Sequence of chain 1.B:
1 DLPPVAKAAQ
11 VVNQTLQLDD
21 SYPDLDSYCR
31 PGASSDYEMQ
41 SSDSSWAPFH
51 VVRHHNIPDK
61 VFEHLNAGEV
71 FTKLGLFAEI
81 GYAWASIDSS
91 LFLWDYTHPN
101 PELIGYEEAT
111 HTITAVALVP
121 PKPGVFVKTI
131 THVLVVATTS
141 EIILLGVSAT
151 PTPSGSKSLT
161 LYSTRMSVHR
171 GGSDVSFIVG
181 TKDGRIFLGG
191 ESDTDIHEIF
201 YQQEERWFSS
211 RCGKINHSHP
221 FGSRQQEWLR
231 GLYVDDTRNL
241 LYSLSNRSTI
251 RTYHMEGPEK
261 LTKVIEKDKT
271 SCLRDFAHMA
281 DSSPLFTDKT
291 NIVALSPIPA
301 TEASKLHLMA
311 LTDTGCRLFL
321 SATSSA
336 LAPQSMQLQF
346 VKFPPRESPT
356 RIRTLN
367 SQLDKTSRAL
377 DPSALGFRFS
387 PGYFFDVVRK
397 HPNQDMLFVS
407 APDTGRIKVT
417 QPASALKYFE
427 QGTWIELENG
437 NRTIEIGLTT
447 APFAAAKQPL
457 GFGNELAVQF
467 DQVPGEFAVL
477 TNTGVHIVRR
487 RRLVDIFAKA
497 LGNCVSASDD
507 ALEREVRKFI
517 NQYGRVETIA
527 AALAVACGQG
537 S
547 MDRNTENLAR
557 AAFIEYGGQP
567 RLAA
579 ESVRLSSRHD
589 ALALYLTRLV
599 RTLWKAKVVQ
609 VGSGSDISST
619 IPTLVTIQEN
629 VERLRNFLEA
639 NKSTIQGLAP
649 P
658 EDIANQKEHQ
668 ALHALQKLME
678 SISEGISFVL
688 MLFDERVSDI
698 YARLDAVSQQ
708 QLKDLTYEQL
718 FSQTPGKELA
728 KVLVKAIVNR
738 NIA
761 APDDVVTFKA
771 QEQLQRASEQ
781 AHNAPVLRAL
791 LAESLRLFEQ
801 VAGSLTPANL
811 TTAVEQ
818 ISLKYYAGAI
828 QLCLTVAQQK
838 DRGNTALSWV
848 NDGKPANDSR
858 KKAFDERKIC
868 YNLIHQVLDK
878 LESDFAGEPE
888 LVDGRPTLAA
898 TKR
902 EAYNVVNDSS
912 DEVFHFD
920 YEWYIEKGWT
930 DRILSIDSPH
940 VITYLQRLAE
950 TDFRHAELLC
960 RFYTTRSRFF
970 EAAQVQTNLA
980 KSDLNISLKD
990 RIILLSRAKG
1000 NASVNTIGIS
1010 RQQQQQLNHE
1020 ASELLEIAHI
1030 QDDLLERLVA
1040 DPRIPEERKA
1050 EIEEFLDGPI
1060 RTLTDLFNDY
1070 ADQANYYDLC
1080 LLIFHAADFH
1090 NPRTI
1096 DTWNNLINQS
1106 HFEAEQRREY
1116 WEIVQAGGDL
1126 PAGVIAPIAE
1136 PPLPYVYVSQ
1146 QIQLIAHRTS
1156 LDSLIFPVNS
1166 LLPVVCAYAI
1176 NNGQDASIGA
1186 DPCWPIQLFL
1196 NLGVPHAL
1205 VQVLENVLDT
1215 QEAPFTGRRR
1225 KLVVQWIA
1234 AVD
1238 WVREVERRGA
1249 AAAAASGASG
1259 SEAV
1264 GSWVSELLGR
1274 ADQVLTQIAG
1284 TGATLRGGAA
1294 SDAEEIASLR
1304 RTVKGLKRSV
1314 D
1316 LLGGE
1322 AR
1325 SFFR

Sequence of chain 1.K:
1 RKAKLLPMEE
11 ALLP

This protein binds this small molecule.
Small molecule (SMILES): CC[C@H](C)[C@H](NC(=O)[C@@H](NC(=O)[C@H](CC(C)C)NC(=O)[C@H](CCCCN)NC(=O)[C@H](CCCCN)NC(=O)[C@@H](N)CC1=NC=NC1)C(C)C)C(=O)N[C@@H](CC(N)=O)C(=O)N[C@@H](CCCCN)C(=O)N[C@@H](CC(=O)O)C(=O)N[C@@H](CCSC)C(=O)N[C@@H](CCCN=C(N)N)C(=O)N[C@H](C(=O)N[C@@H](CC(=O)O)C(=O)N[C@@H](CC(C)C)C(=O)N[C@@H](Cc1ccccc1)C(=O)N[C@@H](CO)C(=O)N1CCC[C@H]1C(=O)N1CCC[C@H]1C(=O)N[C@H](C=O)CC(N)=O)[C@@H](C)O

Sequence of chain 1.E:
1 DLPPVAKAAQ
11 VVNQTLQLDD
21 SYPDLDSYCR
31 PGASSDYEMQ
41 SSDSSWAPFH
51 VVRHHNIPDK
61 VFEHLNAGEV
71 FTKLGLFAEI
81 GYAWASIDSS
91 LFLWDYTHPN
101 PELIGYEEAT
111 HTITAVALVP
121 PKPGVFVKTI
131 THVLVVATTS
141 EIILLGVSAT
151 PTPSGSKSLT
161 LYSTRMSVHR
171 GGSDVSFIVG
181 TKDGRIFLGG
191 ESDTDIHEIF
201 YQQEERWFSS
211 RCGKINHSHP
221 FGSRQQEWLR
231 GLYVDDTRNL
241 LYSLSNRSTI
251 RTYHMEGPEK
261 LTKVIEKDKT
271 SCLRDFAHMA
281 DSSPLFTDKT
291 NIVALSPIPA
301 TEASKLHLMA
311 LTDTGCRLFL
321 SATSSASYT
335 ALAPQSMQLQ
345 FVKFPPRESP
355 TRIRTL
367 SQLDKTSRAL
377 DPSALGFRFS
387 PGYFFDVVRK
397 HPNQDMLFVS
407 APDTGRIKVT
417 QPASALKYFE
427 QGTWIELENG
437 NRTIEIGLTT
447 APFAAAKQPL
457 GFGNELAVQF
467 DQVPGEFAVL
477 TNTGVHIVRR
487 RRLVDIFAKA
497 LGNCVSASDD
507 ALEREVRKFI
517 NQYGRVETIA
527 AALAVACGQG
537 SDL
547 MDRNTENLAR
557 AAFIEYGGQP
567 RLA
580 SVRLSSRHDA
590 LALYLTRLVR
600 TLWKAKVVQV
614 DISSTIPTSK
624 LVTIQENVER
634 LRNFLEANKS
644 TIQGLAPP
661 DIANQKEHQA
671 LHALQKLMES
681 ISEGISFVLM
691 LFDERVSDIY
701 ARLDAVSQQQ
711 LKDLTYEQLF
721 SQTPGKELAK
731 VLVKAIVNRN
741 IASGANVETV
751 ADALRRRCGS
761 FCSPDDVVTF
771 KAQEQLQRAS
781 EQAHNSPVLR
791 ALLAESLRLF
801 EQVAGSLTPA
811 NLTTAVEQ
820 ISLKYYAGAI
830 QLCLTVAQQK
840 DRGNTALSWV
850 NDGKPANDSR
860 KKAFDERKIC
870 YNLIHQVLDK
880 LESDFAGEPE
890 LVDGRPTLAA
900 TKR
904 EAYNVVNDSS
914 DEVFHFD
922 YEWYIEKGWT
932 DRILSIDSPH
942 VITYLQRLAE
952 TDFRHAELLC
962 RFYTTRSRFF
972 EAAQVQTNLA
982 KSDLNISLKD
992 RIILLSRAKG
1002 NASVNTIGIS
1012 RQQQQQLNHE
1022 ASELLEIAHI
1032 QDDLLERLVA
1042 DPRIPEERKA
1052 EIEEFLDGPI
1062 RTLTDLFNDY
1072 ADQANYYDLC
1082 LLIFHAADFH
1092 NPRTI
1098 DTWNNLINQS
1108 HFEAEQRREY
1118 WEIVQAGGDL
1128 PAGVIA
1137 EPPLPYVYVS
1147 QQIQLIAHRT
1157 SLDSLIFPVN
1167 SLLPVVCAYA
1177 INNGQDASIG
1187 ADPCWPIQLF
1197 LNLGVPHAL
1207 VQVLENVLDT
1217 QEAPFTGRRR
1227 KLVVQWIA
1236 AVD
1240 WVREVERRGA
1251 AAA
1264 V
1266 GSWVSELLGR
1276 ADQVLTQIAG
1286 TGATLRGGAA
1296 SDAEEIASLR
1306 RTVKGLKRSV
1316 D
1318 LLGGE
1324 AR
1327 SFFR

Binding-site contacts:
Ligand atom CZ contacts residue SER90 of chain 1.E at 0.9 Å.
Ligand atom CG contacts residue SER90 of chain 1.E at 1.1 Å.
Ligand atom N contacts residue SER90 of chain 1.E at 1.2 Å (h-bond).
Ligand atom O contacts residue SER86 of chain 1.E at 1.1 Å (h-bond).
Ligand atom OG1 contacts residue TRP84 of chain 1.E at 1.1 Å.
Ligand atom C contacts residue THR1063 of chain 1.B at 1.4 Å.
Ligand atom C contacts residue LEU159 of chain 1.E at 1.3 Å (hydrophobic).
Ligand atom CD contacts residue LYS73 of chain 1.E at 1.1 Å.
Ligand atom CG contacts residue THR160 of chain 1.E at 1.1 Å.
Ligand atom N contacts residue PRO99 of chain 1.E at 1.3 Å.
Ligand atom CG contacts residue THR1061 of chain 1.B at 1.1 Å.
Ligand atom O contacts residue ILE87 of chain 1.E at 1.4 Å (h-bond).
Ligand atom CA contacts residue LEU159 of chain 1.E at 0.6 Å (hydrophobic).
Ligand atom OD1 contacts residue THR160 of chain 1.E at 1.4 Å (h-bond).
Ligand atom OD1 contacts residue LEU159 of chain 1.E at 1.1 Å.
Ligand atom CG contacts residue LEU159 of chain 1.E at 0.2 Å (hydrophobic).
Ligand atom CA contacts residue LEU91 of chain 1.E at 0.9 Å (hydrophobic).
Ligand atom CG contacts residue PHE71 of chain 1.E at 1.1 Å (hydrophobic).
Ligand atom O contacts residue LYS73 of chain 1.E at 1.4 Å.
Ligand atom CE2 contacts residue SER90 of chain 1.E at 1.4 Å.
Ligand atom CA contacts residue LEU93 of chain 1.E at 0.2 Å (hydrophobic).
Ligand atom CB contacts residue THR1061 of chain 1.B at 1.0 Å.
Ligand atom N contacts residue LYS73 of chain 1.E at 1.0 Å.
Ligand atom C contacts residue LYS73 of chain 1.E at 0.9 Å.
Ligand atom O contacts residue LEU161 of chain 1.E at 0.5 Å.
Ligand atom OD1 contacts residue ILE113 of chain 1.E at 1.4 Å.
Ligand atom CZ contacts residue ILE104 of chain 1.E at 1.3 Å (hydrophobic).
Ligand atom CD2 contacts residue PHE92 of chain 1.E at 0.7 Å (hydrophobic).
Ligand atom CD2 contacts residue SER90 of chain 1.E at 0.8 Å.
Ligand atom CB contacts residue TRP84 of chain 1.E at 0.6 Å (hydrophobic).
Ligand atom CB contacts residue ILE113 of chain 1.E at 1.4 Å (hydrophobic).
Ligand atom CE1 contacts residue SER90 of chain 1.E at 1.0 Å.
Ligand atom NE contacts residue ILE104 of chain 1.E at 1.1 Å.
Ligand atom ND2 contacts residue LEU159 of chain 1.E at 1.3 Å.
Ligand atom CE contacts residue LYS4 of chain 1.K at 1.3 Å.
Ligand atom C contacts residue LEU93 of chain 1.E at 1.4 Å (hydrophobic).
Ligand atom O contacts residue LEU159 of chain 1.E at 1.4 Å.
Ligand atom C contacts residue LEU91 of chain 1.E at 1.1 Å (hydrophobic).
Ligand atom N contacts residue LEU93 of chain 1.E at 1.4 Å.
Ligand atom N contacts residue LEU91 of chain 1.E at 1.4 Å.